Sequence of chain 1.B:
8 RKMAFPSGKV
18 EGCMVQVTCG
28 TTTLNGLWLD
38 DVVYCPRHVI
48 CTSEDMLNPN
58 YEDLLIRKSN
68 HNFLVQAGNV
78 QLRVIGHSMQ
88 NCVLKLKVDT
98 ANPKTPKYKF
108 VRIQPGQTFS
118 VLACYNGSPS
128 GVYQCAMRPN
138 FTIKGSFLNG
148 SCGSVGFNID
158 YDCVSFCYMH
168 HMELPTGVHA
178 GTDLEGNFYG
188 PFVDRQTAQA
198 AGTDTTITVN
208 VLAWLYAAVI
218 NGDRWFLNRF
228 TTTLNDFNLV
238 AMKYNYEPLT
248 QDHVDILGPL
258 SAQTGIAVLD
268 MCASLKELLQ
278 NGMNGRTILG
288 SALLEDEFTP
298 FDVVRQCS

Binding-site contacts:
Ligand atom C23 contacts residue YLS1 of chain 1.F at 0.1 Å.
Ligand atom N15 contacts residue YLS1 of chain 1.F at 0.3 Å (h-bond).
Ligand atom O21 contacts residue YLS1 of chain 1.F at 0.9 Å (h-bond).
Ligand atom C25 contacts residue YLS1 of chain 1.F at 0.1 Å.
Ligand atom N10 contacts residue CYS149 of chain 1.B at 3.0 Å (h-bond).
Ligand atom C19 contacts residue YLS1 of chain 1.F at 0.2 Å.
Ligand atom C12 contacts residue YLS1 of chain 1.F at 0.2 Å.
Ligand atom C26 contacts residue YLS1 of chain 1.F at 0.1 Å.
Ligand atom C27 contacts residue YLS1 of chain 1.F at 0.0 Å.
Ligand atom N10 contacts residue HIS168 of chain 1.B at 2.9 Å (h-bond).
Ligand atom C16 contacts residue YLS1 of chain 1.F at 0.1 Å.
Ligand atom C30 contacts residue YLS1 of chain 1.F at 0.0 Å.
Ligand atom O20 contacts residue YLS1 of chain 1.F at 1.2 Å.
Ligand atom C13 contacts residue YLS1 of chain 1.F at 0.2 Å.
Ligand atom F28 contacts residue YLS1 of chain 1.F at 0.1 Å.
Ligand atom O22 contacts residue YLS1 of chain 1.F at 0.1 Å (h-bond).
Ligand atom C05 contacts residue YLS1 of chain 1.F at 0.2 Å.
Ligand atom C11 contacts residue CYS149 of chain 1.B at 2.7 Å (hydrophobic).
Ligand atom C07 contacts residue YLS1 of chain 1.F at 0.2 Å.
Ligand atom C11 contacts residue YLS1 of chain 1.F at 0.1 Å.
Ligand atom N10 contacts residue YLS1 of chain 1.F at 0.1 Å (h-bond).
Ligand atom C14 contacts residue YLS1 of chain 1.F at 0.4 Å.
Ligand atom C29 contacts residue YLS1 of chain 1.F at 0.0 Å.
Ligand atom O20 contacts residue CYS149 of chain 1.B at 2.6 Å (h-bond).
Ligand atom O18 contacts residue YLS1 of chain 1.F at 0.7 Å (h-bond).
Ligand atom O01 contacts residue YLS1 of chain 1.F at 0.8 Å (h-bond).
Ligand atom O22 contacts residue GLN193 of chain 1.B at 2.8 Å (h-bond).
Ligand atom C19 contacts residue CYS149 of chain 1.B at 1.8 Å (hydrophobic).
Ligand atom C24 contacts residue YLS1 of chain 1.F at 0.1 Å.
Ligand atom N03 contacts residue GLN193 of chain 1.B at 2.8 Å (h-bond).
Ligand atom O18 contacts residue HIS167 of chain 1.B at 2.8 Å (h-bond).
Ligand atom C02 contacts residue YLS1 of chain 1.F at 0.4 Å.
Ligand atom C09 contacts residue YLS1 of chain 1.F at 0.4 Å.
Ligand atom N03 contacts residue YLS1 of chain 1.F at 0.3 Å (h-bond).
Ligand atom O20 contacts residue HIS45 of chain 1.B at 2.9 Å (h-bond).
Ligand atom O01 contacts residue GLU170 of chain 1.B at 2.8 Å (salt-bridge).
Ligand atom C08 contacts residue YLS1 of chain 1.F at 0.1 Å.
Ligand atom C17 contacts residue YLS1 of chain 1.F at 0.1 Å.
Ligand atom C06 contacts residue YLS1 of chain 1.F at 0.1 Å.
Ligand atom C04 contacts residue YLS1 of chain 1.F at 0.2 Å.

A small-molecule ligand and the protein it binds are described below.
Small molecule (SMILES): CC(C)C[C@H](NC(=O)OCc1ccc(F)cc1)C(=O)N[C@@H](C[C@@H]1CCNC1=O)C(O)S(=O)(=O)O